Binding-site contacts:
Ligand atom C7 contacts residue ASN741 of chain 1.C at 3.0 Å.
Ligand atom C1 contacts residue ASN741 of chain 1.C at 1.4 Å.
Ligand atom C3 contacts residue ASN741 of chain 1.C at 4.0 Å.
Ligand atom N2 contacts residue ASN741 of chain 1.C at 3.1 Å (h-bond).
Ligand atom C4 contacts residue ASN741 of chain 1.C at 4.2 Å.
Ligand atom C8 contacts residue ASN741 of chain 1.C at 3.1 Å.
Ligand atom C2 contacts residue ASN741 of chain 1.C at 2.6 Å.
Ligand atom C5 contacts residue ASN741 of chain 1.C at 3.6 Å.
Ligand atom O7 contacts residue ASN741 of chain 1.C at 3.6 Å (h-bond).
Ligand atom O5 contacts residue ASN741 of chain 1.C at 2.3 Å (h-bond).

Sequence of chain 1.C:
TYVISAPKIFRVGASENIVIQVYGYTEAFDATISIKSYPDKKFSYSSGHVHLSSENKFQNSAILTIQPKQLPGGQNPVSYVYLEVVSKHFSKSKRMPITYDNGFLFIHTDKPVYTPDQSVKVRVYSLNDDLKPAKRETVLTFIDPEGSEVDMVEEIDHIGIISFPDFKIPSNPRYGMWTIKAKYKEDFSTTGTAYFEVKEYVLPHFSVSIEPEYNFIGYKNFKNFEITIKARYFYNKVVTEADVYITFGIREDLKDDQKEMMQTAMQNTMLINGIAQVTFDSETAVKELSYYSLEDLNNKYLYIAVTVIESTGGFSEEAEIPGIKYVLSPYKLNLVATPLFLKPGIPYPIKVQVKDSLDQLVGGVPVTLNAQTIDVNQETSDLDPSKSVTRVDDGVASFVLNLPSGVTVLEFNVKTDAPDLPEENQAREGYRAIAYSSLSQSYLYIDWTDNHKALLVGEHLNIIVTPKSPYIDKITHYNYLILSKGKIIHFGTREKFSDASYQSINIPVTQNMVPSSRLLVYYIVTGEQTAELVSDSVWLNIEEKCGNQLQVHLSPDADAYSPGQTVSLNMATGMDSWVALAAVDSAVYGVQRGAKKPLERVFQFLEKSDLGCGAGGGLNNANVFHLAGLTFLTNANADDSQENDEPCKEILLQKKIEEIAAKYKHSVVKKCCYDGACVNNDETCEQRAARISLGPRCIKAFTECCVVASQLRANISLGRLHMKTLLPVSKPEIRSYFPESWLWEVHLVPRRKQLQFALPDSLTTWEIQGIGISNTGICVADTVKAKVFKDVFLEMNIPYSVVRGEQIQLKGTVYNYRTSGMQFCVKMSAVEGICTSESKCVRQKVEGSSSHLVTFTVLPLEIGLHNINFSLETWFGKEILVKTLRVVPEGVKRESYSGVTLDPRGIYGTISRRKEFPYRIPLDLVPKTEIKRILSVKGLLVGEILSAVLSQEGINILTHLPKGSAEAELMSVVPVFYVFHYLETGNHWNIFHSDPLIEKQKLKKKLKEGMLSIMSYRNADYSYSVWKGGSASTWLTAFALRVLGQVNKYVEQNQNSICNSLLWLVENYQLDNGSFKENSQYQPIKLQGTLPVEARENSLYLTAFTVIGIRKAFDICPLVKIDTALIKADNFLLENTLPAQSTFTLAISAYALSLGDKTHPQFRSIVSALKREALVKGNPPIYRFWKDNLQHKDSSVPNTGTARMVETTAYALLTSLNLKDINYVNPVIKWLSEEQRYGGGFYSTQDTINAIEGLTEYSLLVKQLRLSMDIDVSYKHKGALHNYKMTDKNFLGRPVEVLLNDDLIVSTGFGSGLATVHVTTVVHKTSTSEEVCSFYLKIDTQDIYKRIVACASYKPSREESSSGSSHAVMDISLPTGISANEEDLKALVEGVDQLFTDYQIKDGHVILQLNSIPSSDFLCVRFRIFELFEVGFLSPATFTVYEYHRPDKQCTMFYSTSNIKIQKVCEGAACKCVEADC

A protein and the small-molecule ligand that binds it are described below.
Small molecule (SMILES): CC(=O)N[C@@H]1[C@@H](O)[C@H](O)[C@@H](CO)O[C@H]1O